This small molecule binds to this protein.
Small molecule (SMILES): CC(=O)N[C@@H]1[C@@H](O)[C@H](O)[C@@H](CO)O[C@H]1O

Sequence of chain 3.B:
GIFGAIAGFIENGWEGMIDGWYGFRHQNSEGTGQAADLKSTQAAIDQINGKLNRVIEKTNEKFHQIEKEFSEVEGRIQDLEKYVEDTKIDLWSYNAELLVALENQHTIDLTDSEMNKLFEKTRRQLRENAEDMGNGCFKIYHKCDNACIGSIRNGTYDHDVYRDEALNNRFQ

Binding-site contacts:
Ligand atom O7 contacts residue SER151 of chain 3.B at 4.0 Å.
Ligand atom O5 contacts residue ASN154 of chain 3.B at 2.4 Å (h-bond).
Ligand atom N2 contacts residue ASN154 of chain 3.B at 2.5 Å (h-bond).
Ligand atom C5 contacts residue ASN154 of chain 3.B at 3.6 Å.
Ligand atom C8 contacts residue GLY150 of chain 3.B at 3.6 Å.
Ligand atom N2 contacts residue GLY150 of chain 3.B at 4.2 Å.
Ligand atom C1 contacts residue ASN154 of chain 3.B at 1.4 Å.
Ligand atom O7 contacts residue ASN154 of chain 3.B at 4.1 Å.
Ligand atom O6 contacts residue THR156 of chain 3.B at 4.5 Å.
Ligand atom C7 contacts residue ASN154 of chain 3.B at 3.6 Å.
Ligand atom C7 contacts residue ALA147 of chain 3.B at 4.0 Å (hydrophobic).
Ligand atom C7 contacts residue GLY150 of chain 3.B at 3.8 Å.
Ligand atom C7 contacts residue SER151 of chain 3.B at 4.2 Å.
Ligand atom O7 contacts residue GLY150 of chain 3.B at 4.0 Å.
Ligand atom O7 contacts residue ALA147 of chain 3.B at 3.2 Å (h-bond).
Ligand atom C4 contacts residue ASN154 of chain 3.B at 4.0 Å.
Ligand atom C2 contacts residue ASN154 of chain 3.B at 2.1 Å.
Ligand atom O3 contacts residue ASN154 of chain 3.B at 4.4 Å.
Ligand atom C3 contacts residue ASN154 of chain 3.B at 3.5 Å.
Ligand atom C8 contacts residue ALA147 of chain 3.B at 4.4 Å (hydrophobic).
Ligand atom O5 contacts residue THR156 of chain 3.B at 4.3 Å.